Binding-site contacts:
Ligand atom O20 contacts residue LEU321 of chain 1.A at 3.8 Å.
Ligand atom C16 contacts residue FE21 of chain 1.E at 3.4 Å.
Ligand atom C1 contacts residue CYS104 of chain 1.A at 4.0 Å (hydrophobic).
Ligand atom O20 contacts residue ARG87 of chain 1.A at 2.8 Å (salt-bridge).
Ligand atom C31 contacts residue ILE187 of chain 1.A at 3.8 Å (hydrophobic).
Ligand atom C30 contacts residue ILE187 of chain 1.A at 3.6 Å (hydrophobic).
Ligand atom O43 contacts residue TYR189 of chain 1.A at 3.5 Å.
Ligand atom N11 contacts residue PHE285 of chain 1.A at 3.7 Å.
Ligand atom C1 contacts residue ARG87 of chain 1.A at 3.6 Å.
Ligand atom O18 contacts residue PHE285 of chain 1.A at 3.4 Å.
Ligand atom S17 contacts residue PHE285 of chain 1.A at 3.7 Å.
Ligand atom C40 contacts residue SER281 of chain 1.A at 3.1 Å.
Ligand atom C3 contacts residue LEU321 of chain 1.A at 3.8 Å (hydrophobic).
Ligand atom C7 contacts residue LEU324 of chain 1.A at 3.9 Å (hydrophobic).
Ligand atom O43 contacts residue SER281 of chain 1.A at 2.8 Å (h-bond).
Ligand atom O18 contacts residue ILE187 of chain 1.A at 3.8 Å.
Ligand atom C33 contacts residue PRO283 of chain 1.A at 3.8 Å (hydrophobic).
Ligand atom N14 contacts residue CYS104 of chain 1.A at 4.0 Å.
Ligand atom S17 contacts residue FE21 of chain 1.E at 2.4 Å.
Ligand atom O43 contacts residue ILE187 of chain 1.A at 3.9 Å.
Ligand atom C1 contacts residue SER183 of chain 1.A at 3.6 Å.
Ligand atom C31 contacts residue SER281 of chain 1.A at 3.8 Å.
Ligand atom C37 contacts residue VAL272 of chain 1.A at 3.8 Å (hydrophobic).
Ligand atom C31 contacts residue TYR189 of chain 1.A at 3.5 Å (hydrophobic).
Ligand atom O42 contacts residue VAL272 of chain 1.A at 3.7 Å.
Ligand atom C10 contacts residue LEU324 of chain 1.A at 3.7 Å (hydrophobic).
Ligand atom S17 contacts residue ASP216 of chain 1.A at 3.1 Å (salt-bridge).
Ligand atom C16 contacts residue PHE211 of chain 1.A at 3.5 Å (hydrophobic).
Ligand atom N14 contacts residue TYR91 of chain 1.A at 2.9 Å (h-bond).
Ligand atom O15 contacts residue LEU324 of chain 1.A at 3.9 Å.
Ligand atom O19 contacts residue SER183 of chain 1.A at 2.7 Å (h-bond).
Ligand atom N11 contacts residue LEU324 of chain 1.A at 3.9 Å.
Ligand atom C37 contacts residue FE21 of chain 1.E at 3.7 Å.
Ligand atom O18 contacts residue PRO283 of chain 1.A at 4.0 Å.
Ligand atom C16 contacts residue HIS214 of chain 1.A at 3.2 Å.
Ligand atom O42 contacts residue TYR189 of chain 1.A at 2.6 Å (h-bond).
Ligand atom O19 contacts residue ARG87 of chain 1.A at 2.9 Å (salt-bridge).
Ligand atom C12 contacts residue PHE211 of chain 1.A at 4.0 Å (hydrophobic).
Ligand atom C40 contacts residue LEU223 of chain 1.A at 3.4 Å (hydrophobic).
Ligand atom S17 contacts residue HIS214 of chain 1.A at 3.3 Å (h-bond).

Sequence of chain 1.A:
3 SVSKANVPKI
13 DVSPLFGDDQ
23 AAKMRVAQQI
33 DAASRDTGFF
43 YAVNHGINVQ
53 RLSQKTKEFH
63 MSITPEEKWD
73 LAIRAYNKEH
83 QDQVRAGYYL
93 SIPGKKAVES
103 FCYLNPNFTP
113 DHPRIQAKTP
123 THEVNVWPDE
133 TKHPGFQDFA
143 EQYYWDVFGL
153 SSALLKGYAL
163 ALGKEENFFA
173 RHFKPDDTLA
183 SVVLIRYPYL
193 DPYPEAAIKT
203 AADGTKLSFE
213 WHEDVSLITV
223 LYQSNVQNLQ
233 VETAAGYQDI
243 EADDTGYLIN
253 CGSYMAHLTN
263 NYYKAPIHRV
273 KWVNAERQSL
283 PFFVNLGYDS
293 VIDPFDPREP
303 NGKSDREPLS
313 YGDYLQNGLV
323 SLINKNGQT

This protein binds this small molecule.
Small molecule (SMILES): CC1([C@@H](NC(=O)[C@H](CS)NC(=O)CCC[C@H](N)C(=O)O)C(=O)O)CC1